Binding-site contacts:
Ligand atom O1A contacts residue LEU127 of chain 1.A at 4.1 Å.
Ligand atom C3B contacts residue ILE125 of chain 1.A at 4.3 Å (hydrophobic).
Ligand atom CL2 contacts residue LEU187 of chain 1.A at 3.9 Å.
Ligand atom C5 contacts residue MET217 of chain 1.A at 3.8 Å (hydrophobic).
Ligand atom C4 contacts residue LEU103 of chain 1.A at 3.6 Å (hydrophobic).
Ligand atom O1A contacts residue ILE239 of chain 1.A at 4.3 Å.
Ligand atom C2C contacts residue ILE101 of chain 1.A at 4.2 Å (hydrophobic).
Ligand atom C5B contacts residue ILE220 of chain 1.A at 4.3 Å (hydrophobic).
Ligand atom N2 contacts residue ASN215 of chain 1.A at 4.0 Å.
Ligand atom CL1 contacts residue ILE239 of chain 1.A at 4.0 Å.
Ligand atom CL2 contacts residue ILE184 of chain 1.A at 4.2 Å.
Ligand atom CL2 contacts residue TYR147 of chain 1.A at 2.4 Å.
Ligand atom C31 contacts residue MET195 of chain 1.A at 3.9 Å (hydrophobic).
Ligand atom C3B contacts residue TYR147 of chain 1.A at 3.3 Å (hydrophobic).
Ligand atom C6B contacts residue ILE125 of chain 1.A at 3.3 Å (hydrophobic).
Ligand atom C3 contacts residue LEU103 of chain 1.A at 4.3 Å (hydrophobic).
Ligand atom C4A contacts residue TYR145 of chain 1.A at 3.7 Å (hydrophobic).
Ligand atom C2B contacts residue ILE125 of chain 1.A at 4.1 Å (hydrophobic).
Ligand atom C1B contacts residue ILE125 of chain 1.A at 3.6 Å (hydrophobic).
Ligand atom C31 contacts residue LEU103 of chain 1.A at 4.1 Å (hydrophobic).
Ligand atom C2A contacts residue PHE182 of chain 1.A at 4.1 Å (hydrophobic).
Ligand atom O1 contacts residue MET217 of chain 1.A at 2.7 Å (h-bond).
Ligand atom C2A contacts residue ILE220 of chain 1.A at 4.1 Å (hydrophobic).
Ligand atom N3A contacts residue PHE182 of chain 1.A at 4.1 Å.
Ligand atom CL1 contacts residue ILE125 of chain 1.A at 3.7 Å.
Ligand atom N3A contacts residue ILE220 of chain 1.A at 4.3 Å.
Ligand atom C4B contacts residue ILE220 of chain 1.A at 4.2 Å (hydrophobic).
Ligand atom C4B contacts residue ILE125 of chain 1.A at 4.0 Å (hydrophobic).
Ligand atom C5A contacts residue TYR145 of chain 1.A at 3.7 Å (hydrophobic).
Ligand atom C3C contacts residue ILE101 of chain 1.A at 3.8 Å (hydrophobic).
Ligand atom C2B contacts residue ILE184 of chain 1.A at 4.1 Å (hydrophobic).
Ligand atom N2 contacts residue MET217 of chain 1.A at 3.1 Å (h-bond).
Ligand atom N3A contacts residue TYR147 of chain 1.A at 4.1 Å.
Ligand atom C2B contacts residue TYR147 of chain 1.A at 3.4 Å (hydrophobic).
Ligand atom C2C contacts residue MET217 of chain 1.A at 3.9 Å (hydrophobic).
Ligand atom C4A contacts residue MET146 of chain 1.A at 4.0 Å (hydrophobic).
Ligand atom C5B contacts residue ILE125 of chain 1.A at 3.5 Å (hydrophobic).
Ligand atom C5A contacts residue LEU127 of chain 1.A at 3.8 Å (hydrophobic).
Ligand atom O1B contacts residue ILE125 of chain 1.A at 4.1 Å.
Ligand atom C3 contacts residue MET217 of chain 1.A at 4.2 Å (hydrophobic).

Sequence of chain 1.A:
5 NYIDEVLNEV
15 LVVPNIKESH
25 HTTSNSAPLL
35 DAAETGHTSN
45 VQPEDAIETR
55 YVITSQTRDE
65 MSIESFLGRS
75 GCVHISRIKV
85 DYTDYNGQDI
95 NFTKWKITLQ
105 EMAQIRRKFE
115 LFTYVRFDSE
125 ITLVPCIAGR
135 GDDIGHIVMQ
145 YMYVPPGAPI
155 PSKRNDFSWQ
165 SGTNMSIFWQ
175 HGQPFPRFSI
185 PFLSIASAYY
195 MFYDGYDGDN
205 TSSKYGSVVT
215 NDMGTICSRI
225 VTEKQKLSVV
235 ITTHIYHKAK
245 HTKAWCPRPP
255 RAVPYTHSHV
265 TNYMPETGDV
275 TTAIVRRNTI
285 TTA

A small-molecule ligand and the protein it binds are described below.
Small molecule (SMILES): Cc1cc(CCCOc2c(Cl)cc(C3=NCCO3)cc2Cl)on1